Sequence of chain 1.Z:
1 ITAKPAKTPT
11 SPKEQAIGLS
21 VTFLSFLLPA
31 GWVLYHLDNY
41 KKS

This small molecule binds to this protein.
Small molecule (SMILES): CCCCCCCCCCO[C@@H]1O[C@H](CO)[C@@H](O[C@H]2O[C@H](CO)[C@@H](O)[C@H](O)[C@H]2O)[C@H](O)[C@H]1O

Binding-site contacts:
Ligand atom O16 contacts residue GLY31 of chain 1.Z at 3.9 Å.
Ligand atom C22 contacts residue TRP98 of chain 1.Q at 3.4 Å (hydrophobic).
Ligand atom C57 contacts residue TYR35 of chain 1.Z at 4.0 Å (hydrophobic).
Ligand atom O61 contacts residue TRP98 of chain 1.Q at 3.0 Å (h-bond).
Ligand atom O61 contacts residue TYR102 of chain 1.Q at 3.8 Å.
Ligand atom C57 contacts residue TRP98 of chain 1.Q at 3.7 Å (hydrophobic).
Ligand atom C43 contacts residue PHE459 of chain 1.N at 3.6 Å (hydrophobic).
Ligand atom C11 contacts residue TYR35 of chain 1.Z at 4.0 Å (hydrophobic).
Ligand atom C18 contacts residue LEU28 of chain 1.Z at 3.9 Å (hydrophobic).
Ligand atom C25 contacts residue LEU27 of chain 1.Z at 4.1 Å (hydrophobic).
Ligand atom C37 contacts residue PHE459 of chain 1.N at 3.8 Å (hydrophobic).
Ligand atom C28 contacts residue LEU27 of chain 1.Z at 4.0 Å (hydrophobic).
Ligand atom O3 contacts residue HIS36 of chain 1.Z at 3.6 Å.
Ligand atom C9 contacts residue TYR35 of chain 1.Z at 4.0 Å (hydrophobic).
Ligand atom C10 contacts residue TYR35 of chain 1.Z at 3.4 Å (hydrophobic).
Ligand atom C1 contacts residue GLY31 of chain 1.Z at 3.9 Å.
Ligand atom C1 contacts residue TRP32 of chain 1.Z at 3.6 Å (hydrophobic).
Ligand atom C28 contacts residue TRP98 of chain 1.Q at 3.6 Å (hydrophobic).
Ligand atom C19 contacts residue LEU27 of chain 1.Z at 3.6 Å (hydrophobic).
Ligand atom O55 contacts residue HIS36 of chain 1.Z at 4.1 Å.
Ligand atom O1 contacts residue TYR35 of chain 1.Z at 3.0 Å.
Ligand atom O16 contacts residue LEU28 of chain 1.Z at 4.0 Å.
Ligand atom O16 contacts residue TRP98 of chain 1.Q at 3.9 Å.
Ligand atom C5 contacts residue TYR35 of chain 1.Z at 3.9 Å (hydrophobic).
Ligand atom O49 contacts residue LEU28 of chain 1.Z at 3.0 Å (h-bond).
Ligand atom C31 contacts residue LEU27 of chain 1.Z at 4.1 Å (hydrophobic).
Ligand atom C40 contacts residue PHE37 of chain 1.Y at 4.1 Å (hydrophobic).
Ligand atom C43 contacts residue LEU35 of chain 1.N at 3.7 Å (hydrophobic).
Ligand atom O6 contacts residue TYR35 of chain 1.Z at 3.0 Å (h-bond).
Ligand atom C18 contacts residue TRP98 of chain 1.Q at 4.1 Å (hydrophobic).
Ligand atom O5 contacts residue TRP98 of chain 1.Q at 3.4 Å.
Ligand atom C25 contacts residue LEU95 of chain 1.Q at 4.0 Å (hydrophobic).
Ligand atom C28 contacts residue GLY31 of chain 1.Z at 4.0 Å.
Ligand atom C1 contacts residue LEU28 of chain 1.Z at 4.0 Å (hydrophobic).
Ligand atom C43 contacts residue PHE37 of chain 1.Y at 4.1 Å (hydrophobic).
Ligand atom O55 contacts residue TRP32 of chain 1.Z at 3.1 Å.
Ligand atom C34 contacts residue LEU27 of chain 1.Z at 4.0 Å (hydrophobic).
Ligand atom C25 contacts residue TRP98 of chain 1.Q at 3.9 Å (hydrophobic).
Ligand atom C37 contacts residue LEU34 of chain 1.Z at 3.8 Å (hydrophobic).
Ligand atom O49 contacts residue TRP32 of chain 1.Z at 3.6 Å.

Sequence of chain 1.N:
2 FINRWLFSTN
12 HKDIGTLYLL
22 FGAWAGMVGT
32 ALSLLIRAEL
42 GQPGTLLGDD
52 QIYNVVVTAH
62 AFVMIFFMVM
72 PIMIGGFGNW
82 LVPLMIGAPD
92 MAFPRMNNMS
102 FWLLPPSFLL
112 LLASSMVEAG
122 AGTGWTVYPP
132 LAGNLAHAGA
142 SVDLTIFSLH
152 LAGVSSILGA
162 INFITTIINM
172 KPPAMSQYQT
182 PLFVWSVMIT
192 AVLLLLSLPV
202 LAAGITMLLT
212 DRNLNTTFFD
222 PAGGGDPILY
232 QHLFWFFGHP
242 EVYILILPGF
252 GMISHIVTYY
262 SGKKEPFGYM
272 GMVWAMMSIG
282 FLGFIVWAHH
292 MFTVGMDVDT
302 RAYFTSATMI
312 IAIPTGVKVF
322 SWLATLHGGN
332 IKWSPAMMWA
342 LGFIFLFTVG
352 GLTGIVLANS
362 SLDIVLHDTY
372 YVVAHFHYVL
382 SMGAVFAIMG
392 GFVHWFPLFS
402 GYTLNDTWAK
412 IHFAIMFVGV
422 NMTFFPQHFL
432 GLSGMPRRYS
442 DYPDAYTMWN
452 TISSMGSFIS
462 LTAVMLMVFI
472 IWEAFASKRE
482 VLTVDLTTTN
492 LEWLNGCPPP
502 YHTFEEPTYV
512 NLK

Sequence of chain 1.Y:
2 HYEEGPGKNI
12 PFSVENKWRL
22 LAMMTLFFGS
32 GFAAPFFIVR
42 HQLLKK

Sequence of chain 1.Q:
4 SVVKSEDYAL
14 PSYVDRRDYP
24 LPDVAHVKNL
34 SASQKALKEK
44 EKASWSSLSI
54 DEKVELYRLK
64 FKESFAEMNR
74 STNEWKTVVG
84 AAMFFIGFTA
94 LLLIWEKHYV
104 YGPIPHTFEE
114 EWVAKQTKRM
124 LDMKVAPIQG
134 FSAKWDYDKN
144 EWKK